Sequence of chain 2.A:
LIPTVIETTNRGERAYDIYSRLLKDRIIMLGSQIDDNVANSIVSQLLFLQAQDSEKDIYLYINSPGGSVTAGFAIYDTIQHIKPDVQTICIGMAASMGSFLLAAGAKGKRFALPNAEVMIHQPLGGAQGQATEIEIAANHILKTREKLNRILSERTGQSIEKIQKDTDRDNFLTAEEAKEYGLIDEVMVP

Binding-site contacts:
Ligand atom O5 contacts residue TYR63 of chain 2.A at 2.8 Å (h-bond).
Ligand atom F2 contacts residue THR80 of chain 2.G at 3.5 Å.
Ligand atom C20 contacts residue TYR61 of chain 2.A at 3.8 Å (hydrophobic).
Ligand atom F1 contacts residue LEU49 of chain 2.G at 3.5 Å.
Ligand atom F1 contacts residue VAL45 of chain 2.G at 3.6 Å.
Ligand atom C14 contacts residue LEU115 of chain 2.A at 3.7 Å (hydrophobic).
Ligand atom C6 contacts residue LEU49 of chain 2.G at 3.7 Å (hydrophobic).
Ligand atom C11 contacts residue TYR63 of chain 2.A at 3.7 Å (hydrophobic).
Ligand atom C7 contacts residue LEU49 of chain 2.G at 3.6 Å (hydrophobic).
Ligand atom C13 contacts residue LEU115 of chain 2.A at 3.6 Å (hydrophobic).
Ligand atom O1 contacts residue LEU49 of chain 2.G at 3.7 Å.
Ligand atom F1 contacts residue ILE93 of chain 2.A at 3.4 Å.
Ligand atom O6 contacts residue GLN89 of chain 2.A at 3.7 Å.
Ligand atom C7 contacts residue TYR63 of chain 2.A at 3.7 Å (hydrophobic).
Ligand atom C4 contacts residue ILE29 of chain 2.A at 3.6 Å (hydrophobic).
Ligand atom C23 contacts residue ILE29 of chain 2.A at 3.8 Å (hydrophobic).
Ligand atom C11 contacts residue LEU49 of chain 2.G at 3.7 Å (hydrophobic).
Ligand atom C27 contacts residue ILE91 of chain 2.A at 3.6 Å (hydrophobic).
Ligand atom N1 contacts residue TYR63 of chain 2.A at 3.1 Å (h-bond).
Ligand atom F2 contacts residue LEU115 of chain 2.A at 3.5 Å.
Ligand atom F2 contacts residue HIS83 of chain 2.G at 3.4 Å.
Ligand atom C6 contacts residue TYR63 of chain 2.A at 3.2 Å (hydrophobic).
Ligand atom C13 contacts residue THR80 of chain 2.G at 3.6 Å.
Ligand atom C1 contacts residue ARG23 of chain 2.A at 3.7 Å.
Ligand atom C12 contacts residue LEU49 of chain 2.G at 3.6 Å (hydrophobic).
Ligand atom F1 contacts residue TYR63 of chain 2.A at 3.6 Å.
Ligand atom C24 contacts residue TYR61 of chain 2.A at 3.7 Å (hydrophobic).
Ligand atom C9 contacts residue MET190 of chain 2.A at 3.6 Å (hydrophobic).
Ligand atom C27 contacts residue GLN89 of chain 2.A at 3.2 Å.
Ligand atom C24 contacts residue TYR63 of chain 2.A at 3.8 Å (hydrophobic).
Ligand atom N3 contacts residue TYR61 of chain 2.A at 3.7 Å.
Ligand atom C25 contacts residue TYR61 of chain 2.A at 3.4 Å (hydrophobic).
Ligand atom C2 contacts residue LEU24 of chain 2.A at 3.6 Å (hydrophobic).
Ligand atom C5 contacts residue LEU49 of chain 2.G at 3.8 Å (hydrophobic).
Ligand atom O5 contacts residue TYR61 of chain 2.A at 3.5 Å.
Ligand atom C23 contacts residue ASP27 of chain 2.A at 3.8 Å.
Ligand atom C15 contacts residue HIS83 of chain 2.G at 3.6 Å.
Ligand atom C26 contacts residue TYR61 of chain 2.A at 3.7 Å (hydrophobic).
Ligand atom C26 contacts residue GLN89 of chain 2.A at 3.8 Å.
Ligand atom C21 contacts residue TYR61 of chain 2.A at 3.5 Å (hydrophobic).

A small-molecule ligand and the protein it binds are described below.
Small molecule (SMILES): CCCC/C=C/C(=O)N[C@@H](Cc1cc(F)cc(F)c1)C(=O)N[C@H]1COC(=O)[C@@H]2C[C@@H](C)CN2C(=O)[C@H](C)NC(=O)[C@@H]2CCCCN2C(=O)[C@@H]2CCCN2C1=O

Sequence of chain 2.G:
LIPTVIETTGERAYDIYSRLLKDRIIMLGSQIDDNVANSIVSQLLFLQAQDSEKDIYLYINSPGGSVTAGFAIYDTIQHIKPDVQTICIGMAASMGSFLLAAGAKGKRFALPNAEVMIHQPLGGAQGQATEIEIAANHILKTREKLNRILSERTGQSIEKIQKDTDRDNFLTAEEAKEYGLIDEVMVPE